A protein and the small-molecule ligand that binds it are described below.
Small molecule (SMILES): CC(=O)N[C@@H]1[C@@H](O)[C@H](O)[C@@H](CO)O[C@H]1O

Binding-site contacts:
Ligand atom C8 contacts residue ASN206 of chain 1.E at 4.0 Å.
Ligand atom C3 contacts residue ASN206 of chain 1.E at 3.8 Å.
Ligand atom C1 contacts residue ASN206 of chain 1.E at 1.4 Å.
Ligand atom C5 contacts residue ASN206 of chain 1.E at 3.6 Å.
Ligand atom N2 contacts residue ASN206 of chain 1.E at 3.0 Å (h-bond).
Ligand atom C6 contacts residue LYS205 of chain 1.E at 3.9 Å.
Ligand atom O7 contacts residue ASN206 of chain 1.E at 4.1 Å.
Ligand atom C7 contacts residue ASN206 of chain 1.E at 3.5 Å.
Ligand atom C4 contacts residue ASN206 of chain 1.E at 4.3 Å.
Ligand atom C2 contacts residue ASN206 of chain 1.E at 2.6 Å.
Ligand atom C8 contacts residue VAL53 of chain 1.E at 3.6 Å (hydrophobic).
Ligand atom O6 contacts residue LYS205 of chain 1.E at 3.6 Å.
Ligand atom O5 contacts residue ASN206 of chain 1.E at 2.4 Å (h-bond).
Ligand atom O5 contacts residue LYS205 of chain 1.E at 3.9 Å.

Sequence of chain 1.E:
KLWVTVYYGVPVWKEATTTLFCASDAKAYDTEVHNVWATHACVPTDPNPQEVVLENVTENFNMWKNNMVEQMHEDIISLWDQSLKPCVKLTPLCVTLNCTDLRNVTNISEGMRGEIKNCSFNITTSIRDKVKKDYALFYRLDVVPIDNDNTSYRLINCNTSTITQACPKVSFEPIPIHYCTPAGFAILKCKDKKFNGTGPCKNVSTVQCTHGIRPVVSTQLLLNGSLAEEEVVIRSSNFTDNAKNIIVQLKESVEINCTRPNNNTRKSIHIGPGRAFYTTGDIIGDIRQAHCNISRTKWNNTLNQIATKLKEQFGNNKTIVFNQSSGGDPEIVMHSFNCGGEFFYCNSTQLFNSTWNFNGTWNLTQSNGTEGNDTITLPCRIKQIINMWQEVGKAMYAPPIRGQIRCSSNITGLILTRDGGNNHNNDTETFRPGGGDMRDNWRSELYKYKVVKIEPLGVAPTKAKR